Sequence of chain 1.A:
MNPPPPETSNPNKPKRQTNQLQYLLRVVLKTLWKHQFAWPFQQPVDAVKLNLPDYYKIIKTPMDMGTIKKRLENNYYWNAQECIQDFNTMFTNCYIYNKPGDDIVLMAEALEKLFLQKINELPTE

This small molecule binds to this protein.
Small molecule (SMILES): Cc1cc(CSc2nnc3ccccn23)on1

Binding-site contacts:
Ligand atom CAG contacts residue ILE104 of chain 1.A at 4.2 Å (hydrophobic).
Ligand atom CAD contacts residue VAL45 of chain 1.A at 3.7 Å (hydrophobic).
Ligand atom CAA contacts residue MET107 of chain 1.A at 4.4 Å (hydrophobic).
Ligand atom CAO contacts residue ASN98 of chain 1.A at 4.0 Å.
Ligand atom NAH contacts residue ILE104 of chain 1.A at 4.3 Å.
Ligand atom CAA contacts residue TRP39 of chain 1.A at 3.5 Å (hydrophobic).
Ligand atom CAB contacts residue PRO40 of chain 1.A at 3.2 Å (hydrophobic).
Ligand atom OAK contacts residue LEU50 of chain 1.A at 3.9 Å.
Ligand atom CAA contacts residue PRO40 of chain 1.A at 4.4 Å (hydrophobic).
Ligand atom NAQ contacts residue ILE104 of chain 1.A at 4.0 Å.
Ligand atom CAB contacts residue PHE41 of chain 1.A at 4.2 Å (hydrophobic).
Ligand atom CAE contacts residue LEU50 of chain 1.A at 3.9 Å (hydrophobic).
Ligand atom CAN contacts residue ILE104 of chain 1.A at 4.3 Å (hydrophobic).
Ligand atom CAC contacts residue PRO40 of chain 1.A at 3.5 Å (hydrophobic).
Ligand atom CAD contacts residue ILE104 of chain 1.A at 4.2 Å (hydrophobic).
Ligand atom NAH contacts residue ASN98 of chain 1.A at 2.9 Å (h-bond).
Ligand atom NAI contacts residue TYR55 of chain 1.A at 4.1 Å.
Ligand atom NAH contacts residue TYR97 of chain 1.A at 3.8 Å.
Ligand atom CAF contacts residue ILE104 of chain 1.A at 3.4 Å (hydrophobic).
Ligand atom CAD contacts residue PHE41 of chain 1.A at 3.7 Å (hydrophobic).
Ligand atom CAE contacts residue VAL45 of chain 1.A at 4.1 Å (hydrophobic).
Ligand atom NAI contacts residue ILE104 of chain 1.A at 4.0 Å.
Ligand atom CAP contacts residue ILE104 of chain 1.A at 3.8 Å (hydrophobic).
Ligand atom NAI contacts residue ASN98 of chain 1.A at 3.4 Å (h-bond).
Ligand atom SAL contacts residue TYR97 of chain 1.A at 4.2 Å.
Ligand atom CAA contacts residue ILE104 of chain 1.A at 3.9 Å (hydrophobic).
Ligand atom CAP contacts residue VAL45 of chain 1.A at 3.9 Å (hydrophobic).
Ligand atom CAB contacts residue ILE104 of chain 1.A at 4.3 Å (hydrophobic).
Ligand atom SAL contacts residue LEU50 of chain 1.A at 4.0 Å.
Ligand atom NAJ contacts residue LEU50 of chain 1.A at 4.2 Å.
Ligand atom NAQ contacts residue VAL45 of chain 1.A at 4.0 Å.
Ligand atom CAC contacts residue VAL45 of chain 1.A at 3.9 Å (hydrophobic).
Ligand atom CAM contacts residue ILE104 of chain 1.A at 4.0 Å (hydrophobic).
Ligand atom CAB contacts residue VAL45 of chain 1.A at 3.7 Å (hydrophobic).
Ligand atom SAL contacts residue LEU52 of chain 1.A at 3.4 Å.
Ligand atom NAI contacts residue CYS94 of chain 1.A at 3.8 Å.
Ligand atom CAG contacts residue LEU52 of chain 1.A at 4.0 Å (hydrophobic).
Ligand atom CAO contacts residue ILE104 of chain 1.A at 4.2 Å (hydrophobic).
Ligand atom CAG contacts residue ASN98 of chain 1.A at 4.2 Å.
Ligand atom NAH contacts residue TYR55 of chain 1.A at 3.9 Å.